Binding-site contacts:
Ligand atom O7 contacts residue GLU72 of chain 3.B at 4.4 Å.
Ligand atom O5 contacts residue ASN82 of chain 3.B at 2.4 Å (h-bond).
Ligand atom C8 contacts residue GLU72 of chain 3.B at 4.0 Å.
Ligand atom C2 contacts residue ASN82 of chain 3.B at 2.2 Å.
Ligand atom N2 contacts residue ASN79 of chain 3.B at 4.4 Å.
Ligand atom C3 contacts residue GLU72 of chain 3.B at 3.9 Å.
Ligand atom C8 contacts residue GLY78 of chain 3.B at 3.6 Å.
Ligand atom O7 contacts residue ASN82 of chain 3.B at 4.0 Å.
Ligand atom N2 contacts residue GLU72 of chain 3.B at 4.5 Å.
Ligand atom C3 contacts residue ASN82 of chain 3.B at 3.6 Å.
Ligand atom C8 contacts residue ASN79 of chain 3.B at 3.5 Å.
Ligand atom C7 contacts residue GLU72 of chain 3.B at 4.2 Å.
Ligand atom C8 contacts residue LYS75 of chain 3.B at 3.6 Å.
Ligand atom O3 contacts residue GLU72 of chain 3.B at 3.1 Å (salt-bridge).
Ligand atom C7 contacts residue ASN79 of chain 3.B at 3.4 Å.
Ligand atom C7 contacts residue GLY78 of chain 3.B at 4.3 Å.
Ligand atom C4 contacts residue ASN82 of chain 3.B at 4.1 Å.
Ligand atom N2 contacts residue ASN82 of chain 3.B at 2.8 Å (h-bond).
Ligand atom C7 contacts residue ASN82 of chain 3.B at 3.6 Å.
Ligand atom C8 contacts residue GLU74 of chain 3.B at 4.4 Å.
Ligand atom C1 contacts residue ASN82 of chain 3.B at 1.4 Å.
Ligand atom C7 contacts residue LYS75 of chain 3.B at 3.7 Å.
Ligand atom N2 contacts residue GLY78 of chain 3.B at 4.2 Å.
Ligand atom O7 contacts residue LYS75 of chain 3.B at 2.9 Å (salt-bridge).
Ligand atom O7 contacts residue ASN79 of chain 3.B at 3.1 Å (h-bond).
Ligand atom C5 contacts residue ASN82 of chain 3.B at 3.6 Å.

Sequence of chain 3.B:
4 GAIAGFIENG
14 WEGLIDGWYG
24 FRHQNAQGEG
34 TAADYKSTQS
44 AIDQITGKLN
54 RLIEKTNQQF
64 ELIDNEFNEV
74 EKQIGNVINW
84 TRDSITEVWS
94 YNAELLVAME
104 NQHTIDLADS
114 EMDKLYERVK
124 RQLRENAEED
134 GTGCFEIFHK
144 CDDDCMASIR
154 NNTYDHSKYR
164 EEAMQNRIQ

This protein binds this small molecule.
Small molecule (SMILES): CC(=O)N[C@@H]1[C@@H](O)[C@H](O)[C@@H](CO)O[C@H]1O